The protein below binds the small molecule below.
Small molecule (SMILES): CC[C@H](N)C(=O)N[C@@H]1C(=O)N2[C@@H](CC[C@@H]1CO)CC[C@H]2C(=O)NC(c1ccccc1)c1ccccc1

Binding-site contacts:
Ligand atom CAN contacts residue LEU81 of chain 1.A at 3.5 Å (hydrophobic).
Ligand atom N contacts residue LYS85 of chain 1.A at 3.9 Å.
Ligand atom CBB contacts residue GLY80 of chain 1.A at 3.4 Å.
Ligand atom CBI contacts residue TRP97 of chain 1.A at 3.8 Å (hydrophobic).
Ligand atom CAA contacts residue GLN93 of chain 1.A at 3.9 Å.
Ligand atom CAU contacts residue TRP97 of chain 1.A at 3.7 Å (hydrophobic).
Ligand atom CBG contacts residue GLY80 of chain 1.A at 3.3 Å.
Ligand atom O contacts residue TRP97 of chain 1.A at 3.3 Å (h-bond).
Ligand atom CAG contacts residue LYS71 of chain 1.A at 4.0 Å.
Ligand atom CAV contacts residue TYR98 of chain 1.A at 3.4 Å (hydrophobic).
Ligand atom CBH contacts residue TYR98 of chain 1.A at 3.9 Å (hydrophobic).
Ligand atom N contacts residue GLU88 of chain 1.A at 3.0 Å (salt-bridge).
Ligand atom CAA contacts residue LEU81 of chain 1.A at 3.9 Å (hydrophobic).
Ligand atom C contacts residue TRP97 of chain 1.A at 4.0 Å (hydrophobic).
Ligand atom CBF contacts residue TRP97 of chain 1.A at 3.6 Å (hydrophobic).
Ligand atom CAV contacts residue GLY80 of chain 1.A at 3.8 Å.
Ligand atom CBE contacts residue TRP97 of chain 1.A at 4.0 Å (hydrophobic).
Ligand atom C contacts residue THR82 of chain 1.A at 3.6 Å.
Ligand atom CA contacts residue ASP83 of chain 1.A at 3.4 Å.
Ligand atom OAF contacts residue THR82 of chain 1.A at 3.7 Å.
Ligand atom OAE contacts residue LEU81 of chain 1.A at 3.5 Å.
Ligand atom CAA contacts residue THR82 of chain 1.A at 3.9 Å.
Ligand atom OAE contacts residue THR82 of chain 1.A at 2.9 Å (h-bond).
Ligand atom NAX contacts residue THR82 of chain 1.A at 3.0 Å (h-bond).
Ligand atom O contacts residue GLN93 of chain 1.A at 3.9 Å.
Ligand atom CA contacts residue GLU88 of chain 1.A at 3.5 Å.
Ligand atom N contacts residue ASP83 of chain 1.A at 3.0 Å (salt-bridge).
Ligand atom CAJ contacts residue LYS71 of chain 1.A at 3.9 Å.
Ligand atom CAS contacts residue TRP97 of chain 1.A at 3.7 Å (hydrophobic).
Ligand atom CAJ contacts residue LEU81 of chain 1.A at 3.6 Å (hydrophobic).
Ligand atom CAO contacts residue TYR98 of chain 1.A at 3.8 Å (hydrophobic).
Ligand atom CAJ contacts residue GLY80 of chain 1.A at 3.7 Å.
Ligand atom CAN contacts residue GLY80 of chain 1.A at 3.3 Å.
Ligand atom CA contacts residue THR82 of chain 1.A at 3.2 Å.
Ligand atom CB contacts residue GLN93 of chain 1.A at 3.9 Å.
Ligand atom CAJ contacts residue THR82 of chain 1.A at 3.2 Å.
Ligand atom CAA contacts residue TRP84 of chain 1.A at 3.6 Å (hydrophobic).
Ligand atom CB contacts residue GLU88 of chain 1.A at 2.9 Å.
Ligand atom CAN contacts residue THR82 of chain 1.A at 3.2 Å.
Ligand atom CBH contacts residue GLY80 of chain 1.A at 3.4 Å.

Sequence of chain 1.A:
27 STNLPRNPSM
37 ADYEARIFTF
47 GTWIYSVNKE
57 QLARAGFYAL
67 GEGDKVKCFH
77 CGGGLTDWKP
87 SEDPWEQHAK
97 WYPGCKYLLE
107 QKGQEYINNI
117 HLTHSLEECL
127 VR